The protein below binds the small molecule below.
Small molecule (SMILES): N[C@@H](Cc1nsnc1O)C(=O)O

Sequence of chain 2.B:
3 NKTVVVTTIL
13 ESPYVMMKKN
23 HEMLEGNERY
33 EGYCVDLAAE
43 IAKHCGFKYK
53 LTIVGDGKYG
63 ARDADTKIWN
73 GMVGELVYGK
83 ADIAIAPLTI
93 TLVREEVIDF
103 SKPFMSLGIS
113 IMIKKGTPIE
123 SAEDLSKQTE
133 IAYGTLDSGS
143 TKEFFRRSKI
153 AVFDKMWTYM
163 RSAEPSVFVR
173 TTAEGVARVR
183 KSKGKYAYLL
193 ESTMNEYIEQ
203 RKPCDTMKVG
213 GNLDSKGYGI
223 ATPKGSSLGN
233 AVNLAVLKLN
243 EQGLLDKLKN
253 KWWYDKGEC

Binding-site contacts:
Ligand atom CD2 contacts residue THR143 of chain 2.B at 3.5 Å.
Ligand atom CA contacts residue THR91 of chain 2.B at 3.5 Å.
Ligand atom OD2 contacts residue GLU193 of chain 2.B at 4.1 Å.
Ligand atom CB contacts residue GLU193 of chain 2.B at 4.1 Å.
Ligand atom ND1 contacts residue MET196 of chain 2.B at 3.3 Å.
Ligand atom NE2 contacts residue LEU192 of chain 2.B at 3.6 Å.
Ligand atom C contacts residue SER142 of chain 2.B at 3.3 Å.
Ligand atom N contacts residue TYR220 of chain 2.B at 3.8 Å.
Ligand atom OXT contacts residue LEU90 of chain 2.B at 3.8 Å.
Ligand atom N contacts residue GLU193 of chain 2.B at 2.7 Å (salt-bridge).
Ligand atom OXT contacts residue PRO89 of chain 2.B at 3.7 Å.
Ligand atom CG contacts residue LEU138 of chain 2.B at 4.1 Å (hydrophobic).
Ligand atom C contacts residue THR91 of chain 2.B at 3.7 Å.
Ligand atom O contacts residue TYR61 of chain 2.B at 3.6 Å.
Ligand atom N contacts residue THR91 of chain 2.B at 2.9 Å (h-bond).
Ligand atom CD2 contacts residue GLU193 of chain 2.B at 3.7 Å.
Ligand atom SE1 contacts residue MET196 of chain 2.B at 3.5 Å (h-bond).
Ligand atom CB contacts residue LEU138 of chain 2.B at 3.8 Å (hydrophobic).
Ligand atom N contacts residue PRO89 of chain 2.B at 3.1 Å (h-bond).
Ligand atom OXT contacts residue THR91 of chain 2.B at 3.0 Å (h-bond).
Ligand atom SE1 contacts residue GLU193 of chain 2.B at 3.5 Å (salt-bridge).
Ligand atom CA contacts residue SER142 of chain 2.B at 3.3 Å.
Ligand atom ND1 contacts residue TYR61 of chain 2.B at 3.9 Å.
Ligand atom C contacts residue TYR61 of chain 2.B at 3.8 Å (hydrophobic).
Ligand atom CB contacts residue TYR61 of chain 2.B at 3.6 Å (hydrophobic).
Ligand atom OXT contacts residue SER142 of chain 2.B at 3.9 Å.
Ligand atom O contacts residue SER142 of chain 2.B at 2.8 Å (h-bond).
Ligand atom C contacts residue ARG96 of chain 2.B at 3.5 Å.
Ligand atom OD2 contacts residue THR143 of chain 2.B at 2.6 Å (h-bond).
Ligand atom OXT contacts residue ARG96 of chain 2.B at 3.0 Å (salt-bridge).
Ligand atom SE1 contacts residue THR174 of chain 2.B at 4.0 Å.
Ligand atom N contacts residue SER142 of chain 2.B at 4.2 Å.
Ligand atom O contacts residue GLY141 of chain 2.B at 3.2 Å.
Ligand atom O contacts residue ARG96 of chain 2.B at 2.8 Å (salt-bridge).
Ligand atom ND1 contacts residue GLU193 of chain 2.B at 3.2 Å (salt-bridge).
Ligand atom OXT contacts residue TYR61 of chain 2.B at 3.6 Å.
Ligand atom NE2 contacts residue THR143 of chain 2.B at 4.0 Å.
Ligand atom CA contacts residue GLU193 of chain 2.B at 3.4 Å.
Ligand atom NE2 contacts residue GLU193 of chain 2.B at 3.2 Å (salt-bridge).
Ligand atom CG contacts residue GLU193 of chain 2.B at 3.4 Å.